The small molecule below binds the protein below.
Small molecule (SMILES): N[C@@H](Cc1c[nH]c2ccccc12)C(=O)O

Sequence of chain 1.CA:
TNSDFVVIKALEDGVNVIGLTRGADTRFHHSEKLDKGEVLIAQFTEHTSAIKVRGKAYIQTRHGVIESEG

Binding-site contacts:
Ligand atom CE2 contacts residue GLN45 of chain 1.BA at 4.0 Å.
Ligand atom CZ2 contacts residue ALA44 of chain 1.BA at 4.0 Å (hydrophobic).
Ligand atom CD2 contacts residue THR50 of chain 1.BA at 4.0 Å.
Ligand atom N contacts residue THR28 of chain 1.CA at 2.7 Å (h-bond).
Ligand atom OXT contacts residue THR47 of chain 1.BA at 2.5 Å (h-bond).
Ligand atom OXT contacts residue THR50 of chain 1.BA at 2.9 Å (h-bond).
Ligand atom N contacts residue ASP27 of chain 1.CA at 3.0 Å (salt-bridge).
Ligand atom CE2 contacts residue ALA44 of chain 1.BA at 4.1 Å (hydrophobic).
Ligand atom C contacts residue THR50 of chain 1.BA at 3.9 Å.
Ligand atom CB contacts residue SER51 of chain 1.CA at 3.6 Å.
Ligand atom OXT contacts residue HIS49 of chain 1.BA at 3.9 Å.
Ligand atom CA contacts residue THR28 of chain 1.CA at 3.1 Å.
Ligand atom C contacts residue GLY25 of chain 1.CA at 3.5 Å.
Ligand atom O contacts residue THR47 of chain 1.BA at 3.5 Å (h-bond).
Ligand atom C contacts residue THR47 of chain 1.BA at 3.4 Å.
Ligand atom O contacts residue SER51 of chain 1.CA at 3.0 Å (h-bond).
Ligand atom CZ2 contacts residue THR50 of chain 1.BA at 3.8 Å.
Ligand atom N contacts residue THR23 of chain 1.CA at 2.8 Å (h-bond).
Ligand atom CE2 contacts residue THR50 of chain 1.BA at 4.0 Å.
Ligand atom CZ3 contacts residue GLY21 of chain 1.BA at 3.6 Å.
Ligand atom CB contacts residue THR28 of chain 1.CA at 3.4 Å.
Ligand atom CH2 contacts residue ILE20 of chain 1.BA at 4.0 Å (hydrophobic).
Ligand atom NE1 contacts residue GLN45 of chain 1.BA at 2.9 Å (h-bond).
Ligand atom CA contacts residue THR23 of chain 1.CA at 3.8 Å.
Ligand atom CA contacts residue GLY25 of chain 1.CA at 3.5 Å.
Ligand atom CB contacts residue THR23 of chain 1.CA at 3.8 Å.
Ligand atom CD1 contacts residue GLN45 of chain 1.BA at 3.6 Å.
Ligand atom CD1 contacts residue SER51 of chain 1.CA at 3.6 Å.
Ligand atom N contacts residue GLY25 of chain 1.CA at 2.7 Å (h-bond).
Ligand atom O contacts residue THR23 of chain 1.CA at 3.9 Å.
Ligand atom CD1 contacts residue THR47 of chain 1.BA at 3.8 Å.
Ligand atom CH2 contacts residue GLY21 of chain 1.BA at 3.5 Å.
Ligand atom NE1 contacts residue ALA44 of chain 1.BA at 3.8 Å.
Ligand atom O contacts residue ARG24 of chain 1.CA at 3.5 Å.
Ligand atom O contacts residue GLY25 of chain 1.CA at 3.1 Å (h-bond).
Ligand atom CE3 contacts residue HIS32 of chain 1.BA at 4.0 Å.
Ligand atom C contacts residue SER51 of chain 1.CA at 3.6 Å.
Ligand atom CG contacts residue SER51 of chain 1.CA at 4.0 Å.
Ligand atom CZ3 contacts residue HIS32 of chain 1.BA at 4.0 Å.
Ligand atom CZ2 contacts residue ILE53 of chain 1.BA at 3.8 Å (hydrophobic).

Sequence of chain 1.BA:
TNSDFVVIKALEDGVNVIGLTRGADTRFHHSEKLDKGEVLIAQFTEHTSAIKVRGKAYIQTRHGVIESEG